A small-molecule ligand and the protein it binds are described below.
Small molecule (SMILES): CC(=O)N[C@H]1[C@H](O[C@H]2[C@H](O)[C@@H](NC(C)=O)CO[C@@H]2CO[C@@H]2O[C@@H](C)[C@@H](O)[C@@H](O)[C@@H]2O)O[C@H](CO)[C@@H](O)[C@@H]1O

Binding-site contacts:
Ligand atom C5 contacts residue SER357 of chain 2.B at 4.4 Å.
Ligand atom C5 contacts residue SER357 of chain 2.B at 4.0 Å.
Ligand atom C6 contacts residue SER357 of chain 2.B at 3.9 Å.
Ligand atom C6 contacts residue ASP359 of chain 2.B at 4.0 Å.
Ligand atom C1 contacts residue GLY355 of chain 2.B at 4.1 Å.
Ligand atom O7 contacts residue PHE356 of chain 2.B at 4.5 Å.
Ligand atom C5 contacts residue GLY355 of chain 2.B at 4.3 Å.
Ligand atom O7 contacts residue LEU363 of chain 2.B at 4.4 Å.
Ligand atom C6 contacts residue PHE356 of chain 2.B at 4.0 Å (hydrophobic).
Ligand atom C4 contacts residue ASN360 of chain 2.B at 4.1 Å.
Ligand atom O5 contacts residue SER357 of chain 2.B at 3.7 Å.
Ligand atom O7 contacts residue GLY355 of chain 2.B at 2.5 Å (h-bond).
Ligand atom C5 contacts residue PHE356 of chain 2.B at 4.1 Å (hydrophobic).
Ligand atom C1 contacts residue ASN360 of chain 2.B at 1.4 Å.
Ligand atom C8 contacts residue PHE356 of chain 2.B at 4.1 Å (hydrophobic).
Ligand atom O7 contacts residue ASN360 of chain 2.B at 4.3 Å.
Ligand atom C7 contacts residue PRO354 of chain 2.B at 4.3 Å (hydrophobic).
Ligand atom C2 contacts residue ASN360 of chain 2.B at 2.3 Å.
Ligand atom C8 contacts residue PRO354 of chain 2.B at 4.3 Å (hydrophobic).
Ligand atom C8 contacts residue ASN360 of chain 2.B at 3.5 Å.
Ligand atom O4 contacts residue GLY355 of chain 2.B at 4.0 Å.
Ligand atom C3 contacts residue GLY355 of chain 2.B at 4.1 Å.
Ligand atom C6 contacts residue ASN360 of chain 2.B at 4.3 Å.
Ligand atom C6 contacts residue SER357 of chain 2.B at 4.0 Å.
Ligand atom C5 contacts residue ASN360 of chain 2.B at 4.4 Å.
Ligand atom O7 contacts residue PRO354 of chain 2.B at 3.4 Å.
Ligand atom N2 contacts residue ASN360 of chain 2.B at 2.8 Å (h-bond).
Ligand atom C8 contacts residue GLY355 of chain 2.B at 3.8 Å.
Ligand atom C7 contacts residue ASN360 of chain 2.B at 3.4 Å.
Ligand atom O5 contacts residue ASN360 of chain 2.B at 2.3 Å (h-bond).
Ligand atom C1 contacts residue SER357 of chain 2.B at 3.9 Å.
Ligand atom O5 contacts residue SER357 of chain 2.B at 3.4 Å.
Ligand atom C3 contacts residue ASN360 of chain 2.B at 3.7 Å.
Ligand atom C5 contacts residue ASN360 of chain 2.B at 3.6 Å.
Ligand atom C8 contacts residue ALA353 of chain 2.B at 4.0 Å (hydrophobic).
Ligand atom N2 contacts residue GLY355 of chain 2.B at 4.3 Å.
Ligand atom C2 contacts residue GLY355 of chain 2.B at 4.4 Å.
Ligand atom C7 contacts residue GLY355 of chain 2.B at 3.4 Å.

Sequence of chain 2.B:
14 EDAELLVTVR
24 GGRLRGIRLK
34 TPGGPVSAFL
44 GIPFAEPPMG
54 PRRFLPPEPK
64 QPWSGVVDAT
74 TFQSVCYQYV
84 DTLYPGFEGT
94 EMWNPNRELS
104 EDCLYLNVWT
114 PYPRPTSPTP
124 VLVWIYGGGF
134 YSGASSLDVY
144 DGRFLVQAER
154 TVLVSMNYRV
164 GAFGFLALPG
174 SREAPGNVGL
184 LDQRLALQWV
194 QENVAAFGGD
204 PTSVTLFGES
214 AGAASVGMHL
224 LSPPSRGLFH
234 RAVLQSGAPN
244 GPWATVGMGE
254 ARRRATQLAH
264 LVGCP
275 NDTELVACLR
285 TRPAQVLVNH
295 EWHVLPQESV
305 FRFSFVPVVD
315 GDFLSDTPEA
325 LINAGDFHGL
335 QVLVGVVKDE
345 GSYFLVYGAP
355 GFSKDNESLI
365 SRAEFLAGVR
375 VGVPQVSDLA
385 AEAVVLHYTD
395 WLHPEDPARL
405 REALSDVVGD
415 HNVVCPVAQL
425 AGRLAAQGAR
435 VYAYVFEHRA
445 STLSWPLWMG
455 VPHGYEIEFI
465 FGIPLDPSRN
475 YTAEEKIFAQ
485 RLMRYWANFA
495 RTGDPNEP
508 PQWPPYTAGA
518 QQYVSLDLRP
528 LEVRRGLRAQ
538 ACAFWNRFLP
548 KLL